Binding-site contacts:
Ligand atom C1 contacts residue ASN12 of chain 50.L at 2.1 Å.
Ligand atom O5 contacts residue ASN12 of chain 50.L at 2.6 Å (h-bond).
Ligand atom N2 contacts residue ASN12 of chain 50.L at 3.8 Å.
Ligand atom C5 contacts residue ASN12 of chain 50.L at 4.0 Å.
Ligand atom O7 contacts residue ASN12 of chain 50.L at 3.7 Å.
Ligand atom C2 contacts residue ASN12 of chain 50.L at 3.2 Å.
Ligand atom C7 contacts residue ASN12 of chain 50.L at 3.9 Å.

A protein and the small-molecule ligand that binds it are described below.
Small molecule (SMILES): CC(=O)N[C@H]1[C@H](O[C@H]2[C@H](O)[C@@H](NC(C)=O)CO[C@@H]2CO)O[C@H](CO)[C@@H](O)[C@@H]1O

Sequence of chain 50.L:
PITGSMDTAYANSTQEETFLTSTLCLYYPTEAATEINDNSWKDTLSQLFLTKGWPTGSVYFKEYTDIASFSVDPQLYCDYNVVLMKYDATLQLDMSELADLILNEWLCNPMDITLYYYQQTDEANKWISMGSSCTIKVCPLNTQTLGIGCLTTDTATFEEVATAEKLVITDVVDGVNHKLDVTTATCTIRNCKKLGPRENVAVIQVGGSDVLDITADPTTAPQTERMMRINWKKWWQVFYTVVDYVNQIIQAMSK